Sequence of chain 1.C:
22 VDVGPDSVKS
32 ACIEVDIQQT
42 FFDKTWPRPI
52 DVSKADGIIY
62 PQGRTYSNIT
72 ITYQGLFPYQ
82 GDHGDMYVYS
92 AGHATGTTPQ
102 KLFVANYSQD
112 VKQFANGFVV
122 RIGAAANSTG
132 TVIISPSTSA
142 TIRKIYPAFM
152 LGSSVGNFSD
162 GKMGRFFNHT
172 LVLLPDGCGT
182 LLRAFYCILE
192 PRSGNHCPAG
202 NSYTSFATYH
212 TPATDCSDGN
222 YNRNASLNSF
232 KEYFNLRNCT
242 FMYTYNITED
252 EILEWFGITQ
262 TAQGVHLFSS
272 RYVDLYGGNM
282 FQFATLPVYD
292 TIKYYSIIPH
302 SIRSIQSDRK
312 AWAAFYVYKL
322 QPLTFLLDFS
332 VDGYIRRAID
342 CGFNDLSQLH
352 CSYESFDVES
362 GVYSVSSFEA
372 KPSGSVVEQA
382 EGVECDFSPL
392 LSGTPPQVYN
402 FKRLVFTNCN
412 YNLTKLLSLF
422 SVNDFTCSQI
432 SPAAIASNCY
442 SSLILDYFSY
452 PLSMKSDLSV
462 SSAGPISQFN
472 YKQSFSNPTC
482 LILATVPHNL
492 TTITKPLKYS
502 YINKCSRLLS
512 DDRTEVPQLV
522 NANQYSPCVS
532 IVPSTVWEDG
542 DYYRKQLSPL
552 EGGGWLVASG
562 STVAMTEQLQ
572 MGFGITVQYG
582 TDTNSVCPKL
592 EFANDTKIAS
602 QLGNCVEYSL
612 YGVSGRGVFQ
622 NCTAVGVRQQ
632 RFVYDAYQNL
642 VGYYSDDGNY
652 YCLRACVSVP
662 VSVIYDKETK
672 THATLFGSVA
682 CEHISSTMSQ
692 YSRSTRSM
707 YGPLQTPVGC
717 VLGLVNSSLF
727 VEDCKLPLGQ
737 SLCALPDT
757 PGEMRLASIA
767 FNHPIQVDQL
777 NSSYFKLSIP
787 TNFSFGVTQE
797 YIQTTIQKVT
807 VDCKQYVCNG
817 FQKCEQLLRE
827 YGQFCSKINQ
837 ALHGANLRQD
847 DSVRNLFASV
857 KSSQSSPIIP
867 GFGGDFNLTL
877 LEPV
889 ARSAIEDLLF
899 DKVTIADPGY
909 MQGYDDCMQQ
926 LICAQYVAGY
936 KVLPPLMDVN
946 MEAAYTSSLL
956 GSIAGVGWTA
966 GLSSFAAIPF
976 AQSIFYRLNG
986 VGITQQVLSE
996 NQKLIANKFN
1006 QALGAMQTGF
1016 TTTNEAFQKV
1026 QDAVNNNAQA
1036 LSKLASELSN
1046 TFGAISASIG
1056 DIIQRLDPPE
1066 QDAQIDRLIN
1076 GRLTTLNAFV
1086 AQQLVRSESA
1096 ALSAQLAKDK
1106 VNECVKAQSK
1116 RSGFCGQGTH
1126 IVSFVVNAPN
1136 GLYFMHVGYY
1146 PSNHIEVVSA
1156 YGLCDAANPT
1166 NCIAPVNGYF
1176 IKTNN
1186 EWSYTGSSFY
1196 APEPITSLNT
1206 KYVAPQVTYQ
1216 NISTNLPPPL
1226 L

A small-molecule ligand and the protein it binds are described below.
Small molecule (SMILES): CC(=O)N[C@@H]1[C@@H](O)[C@H](O)[C@@H](CO)O[C@H]1O

Binding-site contacts:
Ligand atom C1 contacts residue PHE168 of chain 1.A at 4.3 Å (hydrophobic).
Ligand atom N2 contacts residue SER531 of chain 1.C at 3.3 Å (h-bond).
Ligand atom O3 contacts residue SER531 of chain 1.C at 3.1 Å (h-bond).
Ligand atom C2 contacts residue SER531 of chain 1.C at 4.0 Å.
Ligand atom O5 contacts residue PHE168 of chain 1.A at 4.0 Å.
Ligand atom C3 contacts residue ASN169 of chain 1.A at 3.8 Å.
Ligand atom C8 contacts residue SER531 of chain 1.C at 3.7 Å.
Ligand atom O5 contacts residue ASN169 of chain 1.A at 2.4 Å (h-bond).
Ligand atom C8 contacts residue VAL530 of chain 1.C at 3.8 Å (hydrophobic).
Ligand atom C5 contacts residue ASN169 of chain 1.A at 3.7 Å.
Ligand atom C7 contacts residue SER531 of chain 1.C at 4.0 Å.
Ligand atom O7 contacts residue ASN169 of chain 1.A at 3.6 Å.
Ligand atom C4 contacts residue ASN169 of chain 1.A at 4.2 Å.
Ligand atom O4 contacts residue LYS546 of chain 1.C at 2.7 Å (salt-bridge).
Ligand atom C4 contacts residue LYS546 of chain 1.C at 3.9 Å.
Ligand atom C1 contacts residue ASN169 of chain 1.A at 1.4 Å.
Ligand atom C3 contacts residue SER531 of chain 1.C at 3.4 Å.
Ligand atom C3 contacts residue LYS546 of chain 1.C at 4.5 Å.
Ligand atom C8 contacts residue ASN169 of chain 1.A at 4.5 Å.
Ligand atom N2 contacts residue ASN169 of chain 1.A at 2.9 Å (h-bond).
Ligand atom C7 contacts residue ASN169 of chain 1.A at 3.4 Å.
Ligand atom C2 contacts residue ASN169 of chain 1.A at 2.4 Å.
Ligand atom C5 contacts residue LYS546 of chain 1.C at 4.3 Å.

Sequence of chain 1.A:
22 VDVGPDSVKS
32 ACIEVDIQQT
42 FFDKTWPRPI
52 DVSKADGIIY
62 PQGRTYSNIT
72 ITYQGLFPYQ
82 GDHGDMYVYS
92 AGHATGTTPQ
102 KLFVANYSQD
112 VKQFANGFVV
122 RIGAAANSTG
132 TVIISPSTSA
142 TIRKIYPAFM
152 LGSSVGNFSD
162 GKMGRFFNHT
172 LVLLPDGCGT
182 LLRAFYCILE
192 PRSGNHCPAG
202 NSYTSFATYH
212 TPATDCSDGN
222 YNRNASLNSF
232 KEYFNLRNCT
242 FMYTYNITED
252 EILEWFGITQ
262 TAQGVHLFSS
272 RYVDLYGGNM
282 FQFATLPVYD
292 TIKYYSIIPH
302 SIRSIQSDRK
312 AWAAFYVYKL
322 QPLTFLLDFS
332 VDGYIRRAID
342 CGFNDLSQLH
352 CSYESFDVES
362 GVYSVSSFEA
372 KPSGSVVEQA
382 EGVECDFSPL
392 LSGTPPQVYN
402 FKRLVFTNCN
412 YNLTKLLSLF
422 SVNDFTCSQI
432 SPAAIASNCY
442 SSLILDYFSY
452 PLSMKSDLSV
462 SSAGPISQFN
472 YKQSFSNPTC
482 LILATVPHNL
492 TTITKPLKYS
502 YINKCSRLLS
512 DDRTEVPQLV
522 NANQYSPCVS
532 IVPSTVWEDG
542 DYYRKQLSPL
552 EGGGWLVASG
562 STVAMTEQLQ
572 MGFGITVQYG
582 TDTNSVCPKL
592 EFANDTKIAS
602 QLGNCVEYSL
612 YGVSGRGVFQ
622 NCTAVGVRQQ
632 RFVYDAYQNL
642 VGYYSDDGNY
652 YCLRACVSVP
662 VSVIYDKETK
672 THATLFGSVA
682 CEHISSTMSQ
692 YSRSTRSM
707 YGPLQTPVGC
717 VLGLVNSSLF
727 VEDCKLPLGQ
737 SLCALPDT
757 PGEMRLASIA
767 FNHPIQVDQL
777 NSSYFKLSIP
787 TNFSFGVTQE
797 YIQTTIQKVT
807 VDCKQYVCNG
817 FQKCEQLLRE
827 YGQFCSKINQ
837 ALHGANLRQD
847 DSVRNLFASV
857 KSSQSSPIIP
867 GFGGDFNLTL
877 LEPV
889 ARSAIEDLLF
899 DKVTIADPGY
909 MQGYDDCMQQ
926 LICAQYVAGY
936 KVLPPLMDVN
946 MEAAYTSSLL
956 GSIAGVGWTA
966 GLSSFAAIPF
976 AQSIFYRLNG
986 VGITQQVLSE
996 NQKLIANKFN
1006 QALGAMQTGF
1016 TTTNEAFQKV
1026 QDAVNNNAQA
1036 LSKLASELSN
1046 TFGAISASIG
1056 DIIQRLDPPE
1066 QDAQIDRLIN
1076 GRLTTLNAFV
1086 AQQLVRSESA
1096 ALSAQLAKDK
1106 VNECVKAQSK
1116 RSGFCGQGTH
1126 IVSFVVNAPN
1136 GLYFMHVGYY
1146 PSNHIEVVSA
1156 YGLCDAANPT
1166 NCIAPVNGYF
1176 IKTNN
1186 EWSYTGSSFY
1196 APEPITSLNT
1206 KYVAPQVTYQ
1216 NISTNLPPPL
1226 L